Sequence of chain 1.E:
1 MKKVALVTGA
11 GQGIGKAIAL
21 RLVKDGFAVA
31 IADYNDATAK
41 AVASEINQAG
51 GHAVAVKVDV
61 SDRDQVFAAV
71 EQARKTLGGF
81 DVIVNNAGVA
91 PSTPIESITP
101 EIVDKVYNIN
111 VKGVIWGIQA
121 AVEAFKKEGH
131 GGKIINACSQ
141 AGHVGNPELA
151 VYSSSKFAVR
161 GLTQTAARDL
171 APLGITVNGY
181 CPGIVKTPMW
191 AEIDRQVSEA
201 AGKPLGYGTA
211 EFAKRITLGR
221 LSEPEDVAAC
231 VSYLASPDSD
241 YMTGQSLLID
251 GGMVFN

Binding-site contacts:
Ligand atom C4 contacts residue PHE67 of chain 1.E at 4.2 Å (hydrophobic).
Ligand atom O4 contacts residue ARG63 of chain 1.E at 4.5 Å.
Ligand atom O4 contacts residue PHE67 of chain 1.E at 3.8 Å.
Ligand atom O1 contacts residue GLU123 of chain 1.E at 3.0 Å (salt-bridge).
Ligand atom O5 contacts residue GLU123 of chain 1.E at 3.9 Å.
Ligand atom O2 contacts residue GLU123 of chain 1.E at 4.2 Å.
Ligand atom C6 contacts residue ARG63 of chain 1.E at 3.5 Å.
Ligand atom O1 contacts residue PHE67 of chain 1.E at 4.4 Å.
Ligand atom O3 contacts residue ASP64 of chain 1.E at 4.5 Å.
Ligand atom C3 contacts residue PHE67 of chain 1.E at 4.3 Å (hydrophobic).
Ligand atom O5 contacts residue PHE67 of chain 1.E at 3.1 Å.
Ligand atom C1 contacts residue GLU123 of chain 1.E at 4.0 Å.
Ligand atom C5 contacts residue ASP64 of chain 1.E at 4.4 Å.
Ligand atom O6 contacts residue ARG63 of chain 1.E at 4.2 Å.
Ligand atom C1 contacts residue PHE67 of chain 1.E at 4.3 Å (hydrophobic).
Ligand atom C5 contacts residue PHE67 of chain 1.E at 3.6 Å (hydrophobic).
Ligand atom C5 contacts residue ARG63 of chain 1.E at 4.5 Å.
Ligand atom C6 contacts residue PHE67 of chain 1.E at 4.2 Å (hydrophobic).
Ligand atom O4 contacts residue ASP64 of chain 1.E at 2.5 Å (salt-bridge).
Ligand atom C4 contacts residue ASP64 of chain 1.E at 3.5 Å.

The protein below binds the small molecule below.
Small molecule (SMILES): OC[C@H]1O[C@H](O)[C@H](O)[C@@H](O)[C@@H]1O